Sequence of chain 1.H:
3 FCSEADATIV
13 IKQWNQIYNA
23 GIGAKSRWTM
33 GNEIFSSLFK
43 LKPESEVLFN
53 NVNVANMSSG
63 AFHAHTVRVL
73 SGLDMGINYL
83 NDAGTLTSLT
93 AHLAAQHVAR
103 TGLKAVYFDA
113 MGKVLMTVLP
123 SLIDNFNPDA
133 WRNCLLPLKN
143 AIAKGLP

This small molecule binds to this protein.
Small molecule (SMILES): CC(=O)N[C@H]1[C@H](O[C@H]2[C@H](O)[C@@H](NC(C)=O)CO[C@@H]2CO[C@@H]2O[C@@H](C)[C@@H](O)[C@@H](O)[C@@H]2O)O[C@H](CO)[C@@H](O[C@H]2O[C@H](CO[C@H]3O[C@H](CO)[C@@H](O)[C@H](O)[C@@H]3O)[C@@H](O)[C@H](O[C@H]3O[C@H](CO)[C@@H](O)[C@H](O)[C@@H]3O)[C@@H]2O)[C@@H]1O

Binding-site contacts:
Ligand atom O5 contacts residue ASN58 of chain 1.H at 2.3 Å (h-bond).
Ligand atom C3 contacts residue ASN58 of chain 1.H at 3.8 Å.
Ligand atom C6 contacts residue SER61 of chain 1.H at 3.2 Å.
Ligand atom C2 contacts residue ASN58 of chain 1.H at 2.4 Å.
Ligand atom C5 contacts residue SER60 of chain 1.H at 3.9 Å.
Ligand atom C2 contacts residue ASP81 of chain 1.E at 4.0 Å.
Ligand atom O4 contacts residue ASP81 of chain 1.E at 4.5 Å.
Ligand atom C1 contacts residue ASN58 of chain 1.H at 1.4 Å.
Ligand atom C6 contacts residue GLY62 of chain 1.H at 3.8 Å.
Ligand atom C4 contacts residue ASN58 of chain 1.H at 4.2 Å.
Ligand atom O7 contacts residue ASN58 of chain 1.H at 3.8 Å.
Ligand atom C7 contacts residue ASN58 of chain 1.H at 3.7 Å.
Ligand atom C5 contacts residue ASN58 of chain 1.H at 3.6 Å.
Ligand atom C6 contacts residue SER60 of chain 1.H at 3.9 Å.
Ligand atom C6 contacts residue ASN55 of chain 1.H at 4.4 Å.
Ligand atom O5 contacts residue SER61 of chain 1.H at 4.3 Å.
Ligand atom O5 contacts residue GLY62 of chain 1.H at 4.2 Å.
Ligand atom C1 contacts residue ASP81 of chain 1.E at 3.8 Å.
Ligand atom C1 contacts residue SER60 of chain 1.H at 3.6 Å.
Ligand atom C5 contacts residue SER61 of chain 1.H at 4.2 Å.
Ligand atom O5 contacts residue ASP81 of chain 1.E at 4.1 Å.
Ligand atom O5 contacts residue SER60 of chain 1.H at 3.6 Å (h-bond).
Ligand atom O5 contacts residue SER61 of chain 1.H at 4.1 Å.
Ligand atom N2 contacts residue ASN58 of chain 1.H at 2.8 Å (h-bond).

Sequence of chain 1.E:
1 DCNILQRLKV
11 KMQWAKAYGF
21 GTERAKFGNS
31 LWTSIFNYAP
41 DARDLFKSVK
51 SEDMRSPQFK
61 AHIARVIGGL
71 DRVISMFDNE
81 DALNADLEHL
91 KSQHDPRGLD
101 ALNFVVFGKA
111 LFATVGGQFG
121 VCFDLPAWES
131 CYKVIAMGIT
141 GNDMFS